Sequence of chain 1.A:
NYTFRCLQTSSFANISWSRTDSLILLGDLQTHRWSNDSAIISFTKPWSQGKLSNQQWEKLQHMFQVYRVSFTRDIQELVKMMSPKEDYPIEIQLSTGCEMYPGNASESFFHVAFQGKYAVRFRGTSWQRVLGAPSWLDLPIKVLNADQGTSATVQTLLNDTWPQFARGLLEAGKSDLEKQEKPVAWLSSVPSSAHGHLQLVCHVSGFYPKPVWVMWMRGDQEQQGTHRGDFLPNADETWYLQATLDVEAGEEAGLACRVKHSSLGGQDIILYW

A protein and the small-molecule ligand that binds it are described below.
Small molecule (SMILES): CC(=O)N[C@H]1[C@H](O[C@H]2[C@H](O)[C@@H](NC(C)=O)CO[C@@H]2CO)O[C@H](CO)[C@@H](O)[C@@H]1O

Binding-site contacts:
Ligand atom C6 contacts residue THR128 of chain 1.A at 4.2 Å.
Ligand atom C5 contacts residue ASN162 of chain 1.A at 3.6 Å.
Ligand atom C1 contacts residue GLY127 of chain 1.A at 4.5 Å.
Ligand atom O4 contacts residue GLY127 of chain 1.A at 3.9 Å.
Ligand atom C7 contacts residue GLN158 of chain 1.A at 3.7 Å.
Ligand atom C2 contacts residue GLN158 of chain 1.A at 3.9 Å.
Ligand atom N2 contacts residue GLN158 of chain 1.A at 2.9 Å (h-bond).
Ligand atom C1 contacts residue ASN162 of chain 1.A at 1.5 Å.
Ligand atom C3 contacts residue ASN162 of chain 1.A at 3.8 Å.
Ligand atom O3 contacts residue THR128 of chain 1.A at 4.2 Å.
Ligand atom O5 contacts residue ASN162 of chain 1.A at 2.3 Å (h-bond).
Ligand atom O7 contacts residue ASN162 of chain 1.A at 3.0 Å (h-bond).
Ligand atom C3 contacts residue THR128 of chain 1.A at 4.4 Å.
Ligand atom C1 contacts residue GLN158 of chain 1.A at 4.4 Å.
Ligand atom C7 contacts residue GLY127 of chain 1.A at 4.3 Å.
Ligand atom O3 contacts residue GLN158 of chain 1.A at 3.7 Å.
Ligand atom C3 contacts residue GLY127 of chain 1.A at 3.9 Å.
Ligand atom C2 contacts residue ASN162 of chain 1.A at 2.5 Å.
Ligand atom C8 contacts residue GLN158 of chain 1.A at 3.5 Å.
Ligand atom O7 contacts residue GLY127 of chain 1.A at 3.5 Å.
Ligand atom C8 contacts residue ASN162 of chain 1.A at 4.5 Å.
Ligand atom C4 contacts residue GLY127 of chain 1.A at 4.3 Å.
Ligand atom O6 contacts residue GLY127 of chain 1.A at 4.5 Å.
Ligand atom C3 contacts residue GLN158 of chain 1.A at 3.7 Å.
Ligand atom O5 contacts residue THR128 of chain 1.A at 3.9 Å.
Ligand atom N2 contacts residue ASN162 of chain 1.A at 3.0 Å (h-bond).
Ligand atom C4 contacts residue ASN162 of chain 1.A at 4.2 Å.
Ligand atom C5 contacts residue GLY127 of chain 1.A at 4.0 Å.
Ligand atom O6 contacts residue THR128 of chain 1.A at 4.0 Å.
Ligand atom C7 contacts residue ASN162 of chain 1.A at 3.2 Å.